Sequence of chain 1.A:
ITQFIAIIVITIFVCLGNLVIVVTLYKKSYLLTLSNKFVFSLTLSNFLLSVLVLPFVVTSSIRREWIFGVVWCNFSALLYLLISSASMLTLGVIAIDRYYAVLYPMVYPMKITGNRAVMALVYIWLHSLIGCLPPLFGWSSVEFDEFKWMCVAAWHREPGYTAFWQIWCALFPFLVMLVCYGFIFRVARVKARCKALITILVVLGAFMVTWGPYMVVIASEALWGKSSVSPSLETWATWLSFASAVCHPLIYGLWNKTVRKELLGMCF

A small-molecule ligand and the protein it binds are described below.
Small molecule (SMILES): CC(C)CCC[C@@H](C)[C@H]1CC[C@H]2[C@@H]3CC=C4C[C@@H](O)CC[C@]4(C)[C@H]3CC[C@]12C

Binding-site contacts:
Ligand atom C19 contacts residue LEU337 of chain 1.A at 3.7 Å (hydrophobic).
Ligand atom C26 contacts residue ALA289 of chain 1.A at 3.9 Å (hydrophobic).
Ligand atom C7 contacts residue TRP338 of chain 1.A at 4.2 Å (hydrophobic).
Ligand atom C26 contacts residue VAL285 of chain 1.A at 4.2 Å (hydrophobic).
Ligand atom C26 contacts residue GLY288 of chain 1.A at 4.2 Å.
Ligand atom C3 contacts residue ARG343 of chain 1.A at 4.3 Å.
Ligand atom C4 contacts residue ARG343 of chain 1.A at 4.0 Å.
Ligand atom C15 contacts residue TRP338 of chain 1.A at 4.4 Å (hydrophobic).
Ligand atom C19 contacts residue TRP338 of chain 1.A at 4.2 Å (hydrophobic).
Ligand atom C24 contacts residue VAL285 of chain 1.A at 4.3 Å (hydrophobic).
Ligand atom O1 contacts residue ARG343 of chain 1.A at 3.8 Å.
Ligand atom C18 contacts residue LEU333 of chain 1.A at 4.2 Å (hydrophobic).
Ligand atom C6 contacts residue TRP338 of chain 1.A at 4.3 Å (hydrophobic).
Ligand atom C25 contacts residue ALA289 of chain 1.A at 4.1 Å (hydrophobic).